The small molecule below binds the protein below.
Small molecule (SMILES): C/C=C/C=C/C=C/C(=O)N[C@@H](Cc1ccccc1)C(=O)N[C@H]1COC(=O)[C@@H]2C[C@@H](C)CN2C(=O)[C@H](C)NC(=O)[C@H](C)N(C)C(=O)[C@@H]2CCCN2C1=O

Binding-site contacts:
Ligand atom C2 contacts residue LEU62 of chain 1.A at 3.3 Å (hydrophobic).
Ligand atom CE2 contacts residue MET106 of chain 1.B at 3.6 Å (hydrophobic).
Ligand atom C5 contacts residue LEU62 of chain 1.A at 3.8 Å (hydrophobic).
Ligand atom CE contacts residue GLU40 of chain 1.B at 3.3 Å.
Ligand atom C8 contacts residue GLU40 of chain 1.B at 3.5 Å.
Ligand atom CZ contacts residue THR93 of chain 1.A at 3.5 Å.
Ligand atom C2 contacts residue TYR76 of chain 1.B at 3.7 Å (hydrophobic).
Ligand atom C contacts residue TYR76 of chain 1.B at 3.7 Å (hydrophobic).
Ligand atom C7 contacts residue ALA66 of chain 1.A at 3.8 Å (hydrophobic).
Ligand atom O contacts residue TYR76 of chain 1.B at 2.6 Å (h-bond).
Ligand atom C6 contacts residue GLU40 of chain 1.B at 3.7 Å.
Ligand atom N contacts residue TYR76 of chain 1.B at 3.9 Å.
Ligand atom CA contacts residue TYR74 of chain 1.B at 3.7 Å (hydrophobic).
Ligand atom CA contacts residue TYR74 of chain 1.B at 3.2 Å (hydrophobic).
Ligand atom C7 contacts residue GLU40 of chain 1.B at 3.9 Å.
Ligand atom CA contacts residue PHE96 of chain 1.A at 3.8 Å (hydrophobic).
Ligand atom CE2 contacts residue TYR76 of chain 1.B at 3.7 Å (hydrophobic).
Ligand atom CE contacts residue VAL42 of chain 1.B at 3.8 Å (hydrophobic).
Ligand atom O contacts residue TYR74 of chain 1.B at 3.4 Å.
Ligand atom CB contacts residue TYR74 of chain 1.B at 3.6 Å (hydrophobic).
Ligand atom CD1 contacts residue PHE96 of chain 1.A at 3.7 Å (hydrophobic).
Ligand atom CD contacts residue LYS98 of chain 1.A at 3.7 Å.
Ligand atom C8 contacts residue ARG36 of chain 1.B at 3.3 Å.
Ligand atom C1 contacts residue TYR76 of chain 1.B at 3.4 Å (hydrophobic).
Ligand atom CD2 contacts residue TYR76 of chain 1.B at 3.5 Å (hydrophobic).
Ligand atom N contacts residue TYR74 of chain 1.B at 3.5 Å.
Ligand atom C5 contacts residue ALA66 of chain 1.A at 3.8 Å (hydrophobic).
Ligand atom CE2 contacts residue LEU62 of chain 1.A at 3.8 Å (hydrophobic).
Ligand atom O contacts residue LYS98 of chain 1.A at 3.5 Å (salt-bridge).
Ligand atom CE1 contacts residue THR93 of chain 1.A at 3.7 Å.
Ligand atom C6 contacts residue LEU37 of chain 1.B at 3.8 Å (hydrophobic).
Ligand atom CB contacts residue PHE126 of chain 1.B at 3.8 Å (hydrophobic).
Ligand atom C1 contacts residue LEU62 of chain 1.A at 3.8 Å (hydrophobic).
Ligand atom N contacts residue PHE96 of chain 1.A at 3.6 Å.
Ligand atom CB contacts residue LEU203 of chain 1.B at 3.9 Å (hydrophobic).
Ligand atom CD contacts residue TYR76 of chain 1.B at 3.3 Å (hydrophobic).
Ligand atom CB contacts residue ILE104 of chain 1.B at 3.4 Å (hydrophobic).
Ligand atom N contacts residue TYR76 of chain 1.B at 2.8 Å (h-bond).
Ligand atom C contacts residue PHE96 of chain 1.A at 3.6 Å (hydrophobic).
Ligand atom C contacts residue TYR74 of chain 1.B at 3.2 Å (hydrophobic).

Sequence of chain 1.A:
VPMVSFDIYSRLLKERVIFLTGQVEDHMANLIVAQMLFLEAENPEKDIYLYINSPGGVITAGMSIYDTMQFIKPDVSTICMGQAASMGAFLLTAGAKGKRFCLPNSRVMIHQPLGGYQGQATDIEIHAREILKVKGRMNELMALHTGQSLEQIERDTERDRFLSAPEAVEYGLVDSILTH

Sequence of chain 1.B:
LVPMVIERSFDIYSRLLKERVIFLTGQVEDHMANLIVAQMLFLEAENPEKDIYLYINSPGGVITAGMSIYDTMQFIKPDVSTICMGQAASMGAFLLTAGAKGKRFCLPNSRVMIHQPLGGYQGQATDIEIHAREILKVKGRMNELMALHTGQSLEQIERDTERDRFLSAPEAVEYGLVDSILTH